This protein binds this small molecule.
Small molecule (SMILES): C[C@@H](CCO)[C@@H]1NC(=O)[C@H](C[C@@](C)(O)CO)NC1=O

Binding-site contacts:
Ligand atom O10 contacts residue PHE271 of chain 1.A at 3.3 Å.
Ligand atom O12 contacts residue ASP201 of chain 1.A at 3.0 Å (salt-bridge).
Ligand atom O10 contacts residue LEU122 of chain 1.A at 3.7 Å.
Ligand atom C16 contacts residue PHE271 of chain 1.A at 3.6 Å (hydrophobic).
Ligand atom O3 contacts residue ASP307 of chain 1.A at 2.6 Å (salt-bridge).
Ligand atom C7 contacts residue ASP201 of chain 1.A at 3.5 Å.
Ligand atom C19 contacts residue ASP201 of chain 1.A at 3.8 Å.
Ligand atom C1 contacts residue ASP307 of chain 1.A at 3.7 Å.
Ligand atom C11 contacts residue GLN120 of chain 1.A at 3.2 Å.
Ligand atom C9 contacts residue HIS198 of chain 1.A at 3.9 Å.
Ligand atom O6 contacts residue GLN120 of chain 1.A at 3.2 Å (h-bond).
Ligand atom C17 contacts residue PHE271 of chain 1.A at 3.5 Å (hydrophobic).
Ligand atom C14 contacts residue HIS180 of chain 1.A at 3.9 Å.
Ligand atom C11 contacts residue ARG114 of chain 1.A at 3.7 Å.
Ligand atom O8 contacts residue GLN120 of chain 1.A at 2.8 Å (h-bond).
Ligand atom C18 contacts residue PHE271 of chain 1.A at 3.5 Å (hydrophobic).
Ligand atom O8 contacts residue ARG114 of chain 1.A at 3.5 Å (salt-bridge).
Ligand atom O3 contacts residue LEU108 of chain 1.A at 3.6 Å.
Ligand atom N5 contacts residue PHE271 of chain 1.A at 3.5 Å.
Ligand atom O3 contacts residue ILE303 of chain 1.A at 4.0 Å.
Ligand atom C1 contacts residue ILE303 of chain 1.A at 3.8 Å (hydrophobic).
Ligand atom O10 contacts residue THR182 of chain 1.A at 2.6 Å (h-bond).
Ligand atom O6 contacts residue AKG1 of chain 1.B at 3.2 Å (h-bond).
Ligand atom C9 contacts residue AKG1 of chain 1.B at 3.2 Å.
Ligand atom C1 contacts residue LEU108 of chain 1.A at 4.0 Å (hydrophobic).
Ligand atom O10 contacts residue HIS180 of chain 1.A at 3.7 Å.
Ligand atom C11 contacts residue TYR311 of chain 1.A at 3.7 Å (hydrophobic).
Ligand atom C16 contacts residue ASP201 of chain 1.A at 3.5 Å.
Ligand atom C7 contacts residue HIS180 of chain 1.A at 3.5 Å.
Ligand atom C18 contacts residue THR182 of chain 1.A at 3.8 Å.
Ligand atom O12 contacts residue ASP200 of chain 1.A at 3.4 Å.
Ligand atom N2 contacts residue PHE271 of chain 1.A at 3.6 Å.
Ligand atom C1 contacts residue LEU122 of chain 1.A at 4.0 Å (hydrophobic).
Ligand atom N2 contacts residue ASP201 of chain 1.A at 2.8 Å (salt-bridge).
Ligand atom C7 contacts residue ILE303 of chain 1.A at 3.8 Å (hydrophobic).
Ligand atom C9 contacts residue TYR311 of chain 1.A at 4.0 Å (hydrophobic).
Ligand atom C17 contacts residue AKG1 of chain 1.B at 3.8 Å.
Ligand atom C19 contacts residue PHE271 of chain 1.A at 3.6 Å (hydrophobic).
Ligand atom C15 contacts residue ASP307 of chain 1.A at 3.9 Å.
Ligand atom O8 contacts residue TYR311 of chain 1.A at 2.3 Å (h-bond).

Sequence of chain 1.A:
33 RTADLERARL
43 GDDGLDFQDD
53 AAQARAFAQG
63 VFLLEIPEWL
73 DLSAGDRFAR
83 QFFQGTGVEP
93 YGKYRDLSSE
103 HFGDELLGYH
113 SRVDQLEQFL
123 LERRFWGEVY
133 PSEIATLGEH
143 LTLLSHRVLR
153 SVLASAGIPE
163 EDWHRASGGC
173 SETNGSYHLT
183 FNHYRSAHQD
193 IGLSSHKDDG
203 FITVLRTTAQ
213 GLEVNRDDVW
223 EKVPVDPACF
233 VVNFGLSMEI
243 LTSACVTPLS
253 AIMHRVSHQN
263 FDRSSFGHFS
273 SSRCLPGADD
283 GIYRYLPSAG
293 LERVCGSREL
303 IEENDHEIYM